A protein and the small-molecule ligand that binds it are described below.
Small molecule (SMILES): O=C(O)[C@@](O)(COP(=O)(O)O)[C@H](O)[C@H](O)COP(=O)(O)O

Sequence of chain 1.O:
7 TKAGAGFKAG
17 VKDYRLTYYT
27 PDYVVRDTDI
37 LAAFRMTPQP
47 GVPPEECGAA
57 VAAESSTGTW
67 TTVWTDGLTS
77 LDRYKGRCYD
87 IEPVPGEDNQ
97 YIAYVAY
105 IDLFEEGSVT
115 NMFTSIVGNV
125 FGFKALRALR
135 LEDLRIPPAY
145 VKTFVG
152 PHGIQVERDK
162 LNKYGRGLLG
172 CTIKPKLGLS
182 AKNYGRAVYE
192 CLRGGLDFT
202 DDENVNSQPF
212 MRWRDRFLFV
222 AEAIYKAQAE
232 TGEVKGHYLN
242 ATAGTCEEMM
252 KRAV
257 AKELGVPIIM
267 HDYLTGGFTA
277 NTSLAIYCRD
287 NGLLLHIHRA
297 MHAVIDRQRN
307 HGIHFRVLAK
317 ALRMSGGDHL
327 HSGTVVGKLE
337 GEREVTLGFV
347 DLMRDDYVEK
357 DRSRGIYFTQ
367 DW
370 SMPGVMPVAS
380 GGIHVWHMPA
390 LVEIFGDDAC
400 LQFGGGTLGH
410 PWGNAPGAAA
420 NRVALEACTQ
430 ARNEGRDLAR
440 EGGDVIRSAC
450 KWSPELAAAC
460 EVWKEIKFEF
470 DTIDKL

Binding-site contacts:
Ligand atom O2 contacts residue MG1 of chain 1.FB at 2.3 Å.
Ligand atom O1P contacts residue THR65 of chain 1.O at 2.5 Å (h-bond).
Ligand atom C contacts residue ASN123 of chain 1.O at 3.5 Å.
Ligand atom O7 contacts residue MG1 of chain 1.FB at 2.2 Å.
Ligand atom C contacts residue MG1 of chain 1.FB at 3.0 Å.
Ligand atom O2 contacts residue KCX201 of chain 1.K at 3.3 Å (h-bond).
Ligand atom O6P contacts residue ARG295 of chain 1.K at 2.9 Å (salt-bridge).
Ligand atom O4 contacts residue SER379 of chain 1.K at 2.8 Å (h-bond).
Ligand atom P1 contacts residue THR65 of chain 1.O at 3.4 Å.
Ligand atom O7 contacts residue ASN123 of chain 1.O at 2.9 Å (h-bond).
Ligand atom O1 contacts residue LYS175 of chain 1.K at 3.1 Å (salt-bridge).
Ligand atom C3 contacts residue MG1 of chain 1.FB at 3.1 Å.
Ligand atom O2P contacts residue TRP66 of chain 1.O at 3.2 Å.
Ligand atom O7 contacts residue LYS175 of chain 1.K at 3.4 Å (salt-bridge).
Ligand atom O5P contacts residue HIS327 of chain 1.K at 2.8 Å (h-bond).
Ligand atom O2P contacts residue GLY380 of chain 1.K at 3.3 Å.
Ligand atom O6 contacts residue LYS334 of chain 1.K at 2.8 Å (salt-bridge).
Ligand atom O6 contacts residue GLU60 of chain 1.O at 3.3 Å (salt-bridge).
Ligand atom O4P contacts residue ARG295 of chain 1.K at 2.9 Å (salt-bridge).
Ligand atom O1P contacts residue GLY404 of chain 1.K at 2.8 Å (h-bond).
Ligand atom O1P contacts residue LYS175 of chain 1.K at 3.4 Å.
Ligand atom O5 contacts residue LEU335 of chain 1.K at 3.5 Å.
Ligand atom O2 contacts residue LYS175 of chain 1.K at 2.9 Å (salt-bridge).
Ligand atom O3P contacts residue GLY403 of chain 1.K at 2.9 Å (h-bond).
Ligand atom O2P contacts residue LYS334 of chain 1.K at 3.0 Å (salt-bridge).
Ligand atom O3 contacts residue KCX201 of chain 1.K at 2.5 Å (h-bond).
Ligand atom O3 contacts residue GLU204 of chain 1.K at 2.9 Å (salt-bridge).
Ligand atom O3 contacts residue HIS294 of chain 1.K at 3.0 Å (h-bond).
Ligand atom O7 contacts residue GLU204 of chain 1.K at 3.1 Å (salt-bridge).
Ligand atom O7 contacts residue ASP203 of chain 1.K at 3.1 Å (salt-bridge).
Ligand atom O2 contacts residue THR173 of chain 1.K at 2.9 Å (h-bond).
Ligand atom C contacts residue LYS175 of chain 1.K at 3.4 Å.
Ligand atom C3 contacts residue KCX201 of chain 1.K at 3.1 Å.
Ligand atom O3 contacts residue MG1 of chain 1.FB at 2.2 Å.
Ligand atom O4 contacts residue GLY380 of chain 1.K at 3.4 Å (h-bond).
Ligand atom O2 contacts residue ASP203 of chain 1.K at 3.5 Å (salt-bridge).
Ligand atom O2P contacts residue GLY381 of chain 1.K at 2.7 Å (h-bond).
Ligand atom O7 contacts residue LYS177 of chain 1.K at 2.8 Å (salt-bridge).
Ligand atom C2 contacts residue MG1 of chain 1.FB at 3.0 Å.
Ligand atom O5P contacts residue SER379 of chain 1.K at 3.2 Å (h-bond).

Sequence of chain 1.K:
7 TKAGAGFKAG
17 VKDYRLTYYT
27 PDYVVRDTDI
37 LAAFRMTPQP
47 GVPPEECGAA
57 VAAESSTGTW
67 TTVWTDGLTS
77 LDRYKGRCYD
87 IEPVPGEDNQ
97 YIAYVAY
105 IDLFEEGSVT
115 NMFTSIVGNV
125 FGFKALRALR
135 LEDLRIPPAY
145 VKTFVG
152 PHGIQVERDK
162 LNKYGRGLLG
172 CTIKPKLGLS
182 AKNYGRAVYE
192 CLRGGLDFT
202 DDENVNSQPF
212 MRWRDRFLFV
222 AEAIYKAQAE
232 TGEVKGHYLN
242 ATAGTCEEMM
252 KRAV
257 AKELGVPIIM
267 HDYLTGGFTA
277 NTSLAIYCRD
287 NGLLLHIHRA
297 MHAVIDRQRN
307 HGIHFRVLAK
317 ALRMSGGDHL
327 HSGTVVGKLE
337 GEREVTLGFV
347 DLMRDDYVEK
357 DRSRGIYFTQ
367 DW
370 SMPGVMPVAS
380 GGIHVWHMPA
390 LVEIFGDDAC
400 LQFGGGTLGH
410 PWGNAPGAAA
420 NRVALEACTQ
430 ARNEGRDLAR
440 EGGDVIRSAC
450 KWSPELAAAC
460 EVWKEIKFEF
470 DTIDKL